Binding-site contacts:
Ligand atom C8 contacts residue ASN131 of chain 1.B at 4.3 Å.
Ligand atom C3 contacts residue ASN131 of chain 1.B at 3.8 Å.
Ligand atom C6 contacts residue TYR145 of chain 1.B at 3.5 Å (hydrophobic).
Ligand atom O7 contacts residue ASN131 of chain 1.B at 3.2 Å (h-bond).
Ligand atom C5 contacts residue SER133 of chain 1.B at 3.9 Å.
Ligand atom C4 contacts residue ASN131 of chain 1.B at 4.2 Å.
Ligand atom O5 contacts residue SER133 of chain 1.B at 3.8 Å.
Ligand atom O6 contacts residue TYR145 of chain 1.B at 4.4 Å.
Ligand atom N2 contacts residue ASN131 of chain 1.B at 2.9 Å (h-bond).
Ligand atom C5 contacts residue TYR145 of chain 1.B at 4.4 Å (hydrophobic).
Ligand atom C2 contacts residue ASN131 of chain 1.B at 2.4 Å.
Ligand atom C1 contacts residue ASN131 of chain 1.B at 1.4 Å.
Ligand atom C1 contacts residue SER133 of chain 1.B at 3.5 Å.
Ligand atom O5 contacts residue ASN131 of chain 1.B at 2.4 Å (h-bond).
Ligand atom C5 contacts residue ASN131 of chain 1.B at 3.7 Å.
Ligand atom C7 contacts residue ASN131 of chain 1.B at 3.2 Å.

Sequence of chain 1.B:
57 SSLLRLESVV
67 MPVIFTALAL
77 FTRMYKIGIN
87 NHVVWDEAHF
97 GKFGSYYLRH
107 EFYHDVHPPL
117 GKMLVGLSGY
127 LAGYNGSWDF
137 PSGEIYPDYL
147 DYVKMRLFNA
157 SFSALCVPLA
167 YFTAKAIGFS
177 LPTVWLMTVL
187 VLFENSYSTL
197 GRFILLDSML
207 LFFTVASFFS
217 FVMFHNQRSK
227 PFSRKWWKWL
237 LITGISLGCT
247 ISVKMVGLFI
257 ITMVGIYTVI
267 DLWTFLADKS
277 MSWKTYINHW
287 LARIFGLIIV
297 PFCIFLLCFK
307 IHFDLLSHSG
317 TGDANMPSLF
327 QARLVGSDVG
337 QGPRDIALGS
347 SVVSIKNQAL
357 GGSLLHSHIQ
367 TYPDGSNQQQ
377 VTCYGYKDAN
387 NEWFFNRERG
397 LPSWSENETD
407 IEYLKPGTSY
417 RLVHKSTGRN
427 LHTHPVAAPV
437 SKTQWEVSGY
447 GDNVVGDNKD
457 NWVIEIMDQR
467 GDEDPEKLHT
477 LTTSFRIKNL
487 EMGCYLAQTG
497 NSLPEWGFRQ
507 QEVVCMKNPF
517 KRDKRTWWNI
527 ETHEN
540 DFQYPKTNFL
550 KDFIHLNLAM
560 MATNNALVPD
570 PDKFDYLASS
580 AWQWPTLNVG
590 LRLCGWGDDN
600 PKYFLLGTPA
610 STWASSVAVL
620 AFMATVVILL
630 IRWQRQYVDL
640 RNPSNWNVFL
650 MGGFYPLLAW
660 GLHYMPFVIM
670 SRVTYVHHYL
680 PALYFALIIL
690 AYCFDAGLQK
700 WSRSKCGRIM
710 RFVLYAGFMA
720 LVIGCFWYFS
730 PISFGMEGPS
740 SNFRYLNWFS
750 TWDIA

This protein binds this small molecule.
Small molecule (SMILES): CC(=O)N[C@@H]1[C@@H](O)[C@H](O)[C@@H](CO)O[C@H]1O